This protein binds this small molecule.
Small molecule (SMILES): NC(=O)C[C@H](NC(=O)[C@H](COP(=O)(O)O)NC(=O)[C@H](CO)NC(=O)[C@@H](N)Cc1ccccc1)C(=O)O

Sequence of chain 1.K:
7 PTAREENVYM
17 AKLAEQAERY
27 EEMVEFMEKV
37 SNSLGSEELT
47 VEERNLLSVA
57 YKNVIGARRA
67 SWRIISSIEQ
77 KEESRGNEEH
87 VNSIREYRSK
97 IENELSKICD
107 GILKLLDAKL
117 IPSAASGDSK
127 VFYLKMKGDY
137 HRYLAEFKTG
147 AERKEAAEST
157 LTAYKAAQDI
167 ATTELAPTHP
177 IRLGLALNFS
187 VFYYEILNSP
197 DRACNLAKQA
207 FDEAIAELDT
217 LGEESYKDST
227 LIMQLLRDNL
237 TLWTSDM

Binding-site contacts:
Ligand atom CG contacts residue ASN184 of chain 1.K at 3.8 Å.
Ligand atom CG contacts residue LYS131 of chain 1.K at 3.7 Å.
Ligand atom O contacts residue ASN235 of chain 1.K at 3.5 Å (h-bond).
Ligand atom OD1 contacts residue ASN184 of chain 1.K at 3.0 Å (h-bond).
Ligand atom CE2 contacts residue TRP239 of chain 1.K at 3.2 Å (hydrophobic).
Ligand atom CB contacts residue ASN235 of chain 1.K at 3.2 Å.
Ligand atom OD1 contacts residue LYS131 of chain 1.K at 2.6 Å (salt-bridge).
Ligand atom O1P contacts residue ARG65 of chain 1.K at 3.3 Å (salt-bridge).
Ligand atom CA contacts residue ASN184 of chain 1.K at 3.6 Å.
Ligand atom P contacts residue TYR139 of chain 1.K at 3.6 Å.
Ligand atom P contacts residue ARG65 of chain 1.K at 3.6 Å.
Ligand atom ND2 contacts residue LYS58 of chain 1.K at 3.4 Å.
Ligand atom O contacts residue VAL187 of chain 1.K at 3.7 Å.
Ligand atom N contacts residue ASN184 of chain 1.K at 3.0 Å (h-bond).
Ligand atom O2P contacts residue ARG65 of chain 1.K at 3.0 Å (salt-bridge).
Ligand atom P contacts residue ARG138 of chain 1.K at 3.6 Å.
Ligand atom CG contacts residue LYS58 of chain 1.K at 3.9 Å.
Ligand atom O3P contacts residue ASN184 of chain 1.K at 3.4 Å (h-bond).
Ligand atom O2P contacts residue TYR139 of chain 1.K at 3.7 Å.
Ligand atom OG contacts residue ASN235 of chain 1.K at 3.2 Å (h-bond).
Ligand atom CA contacts residue LEU183 of chain 1.K at 3.6 Å (hydrophobic).
Ligand atom CB contacts residue LYS58 of chain 1.K at 3.3 Å.
Ligand atom O3P contacts residue ARG138 of chain 1.K at 2.9 Å (salt-bridge).
Ligand atom C contacts residue ASN184 of chain 1.K at 3.7 Å.
Ligand atom CA contacts residue ASN184 of chain 1.K at 3.8 Å.
Ligand atom OD1 contacts residue ASP135 of chain 1.K at 3.6 Å (salt-bridge).
Ligand atom O1P contacts residue ARG138 of chain 1.K at 3.0 Å (salt-bridge).
Ligand atom N contacts residue ARG69 of chain 1.K at 2.9 Å (salt-bridge).
Ligand atom N contacts residue LEU183 of chain 1.K at 3.6 Å.
Ligand atom CD2 contacts residue ASN235 of chain 1.K at 3.5 Å.
Ligand atom CE2 contacts residue ASN235 of chain 1.K at 3.5 Å.
Ligand atom O3P contacts residue TYR139 of chain 1.K at 2.6 Å (h-bond).
Ligand atom O contacts residue LEU183 of chain 1.K at 3.4 Å.
Ligand atom OXT contacts residue FSC1 of chain 1.V at 4.0 Å.
Ligand atom CB contacts residue GLU191 of chain 1.K at 4.0 Å.
Ligand atom CB contacts residue ASN184 of chain 1.K at 3.3 Å.
Ligand atom CD2 contacts residue VAL187 of chain 1.K at 4.0 Å (hydrophobic).
Ligand atom CZ contacts residue LEU238 of chain 1.K at 4.0 Å (hydrophobic).
Ligand atom CZ contacts residue TRP239 of chain 1.K at 3.3 Å (hydrophobic).
Ligand atom C contacts residue LEU183 of chain 1.K at 3.8 Å (hydrophobic).